The protein below binds the small molecule below.
Small molecule (SMILES): CC(=O)Nc1ccc(NC(C)=O)cc1

Binding-site contacts:
Ligand atom CK contacts residue GLY105 of chain 1.D at 4.2 Å.
Ligand atom CF contacts residue ALA8 of chain 1.H at 4.2 Å (hydrophobic).
Ligand atom OA contacts residue CYS4 of chain 1.H at 3.5 Å (h-bond).
Ligand atom CD contacts residue CYS4 of chain 1.H at 4.2 Å (hydrophobic).
Ligand atom CJ contacts residue GLU7 of chain 1.H at 3.9 Å.
Ligand atom OB contacts residue ALA8 of chain 1.H at 4.1 Å.
Ligand atom CF contacts residue CYS11 of chain 1.H at 4.0 Å (hydrophobic).
Ligand atom CE contacts residue ALA8 of chain 1.H at 3.9 Å (hydrophobic).
Ligand atom CF contacts residue GLU7 of chain 1.H at 4.4 Å.
Ligand atom NB contacts residue CYS4 of chain 1.H at 3.9 Å.
Ligand atom CC contacts residue GLU7 of chain 1.H at 3.4 Å.
Ligand atom CC contacts residue CYS4 of chain 1.H at 4.2 Å (hydrophobic).
Ligand atom CD contacts residue ALA8 of chain 1.H at 4.2 Å (hydrophobic).
Ligand atom CC contacts residue ALA8 of chain 1.H at 4.3 Å (hydrophobic).
Ligand atom CH contacts residue CYS11 of chain 1.H at 1.8 Å (hydrophobic).
Ligand atom OB contacts residue CYS11 of chain 1.H at 3.5 Å (h-bond).
Ligand atom CB contacts residue GLU7 of chain 1.H at 3.2 Å.
Ligand atom NA contacts residue CYS11 of chain 1.H at 2.8 Å (h-bond).
Ligand atom CK contacts residue GLU7 of chain 1.H at 4.1 Å.
Ligand atom CK contacts residue ALA104 of chain 1.D at 4.2 Å (hydrophobic).
Ligand atom CG contacts residue CYS11 of chain 1.H at 2.5 Å (hydrophobic).
Ligand atom NB contacts residue GLU7 of chain 1.H at 2.8 Å (salt-bridge).
Ligand atom CJ contacts residue CYS4 of chain 1.H at 3.0 Å (hydrophobic).
Ligand atom CA contacts residue GLU7 of chain 1.H at 4.2 Å.
Ligand atom CK contacts residue CYS4 of chain 1.H at 1.8 Å (hydrophobic).

Sequence of chain 1.D:
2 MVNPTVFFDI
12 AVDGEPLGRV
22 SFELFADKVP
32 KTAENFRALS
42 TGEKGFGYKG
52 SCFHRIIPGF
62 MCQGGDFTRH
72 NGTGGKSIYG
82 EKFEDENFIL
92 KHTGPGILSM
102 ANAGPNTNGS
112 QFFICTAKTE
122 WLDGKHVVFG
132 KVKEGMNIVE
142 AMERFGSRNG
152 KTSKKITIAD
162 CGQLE

Sequence of chain 1.H:
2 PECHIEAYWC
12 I